Sequence of chain 23.E:
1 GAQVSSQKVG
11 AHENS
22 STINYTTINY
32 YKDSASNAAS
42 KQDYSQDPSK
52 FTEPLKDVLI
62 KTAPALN

This small molecule binds to this protein.
Small molecule (SMILES): CC[C@H](C)[C@H](N)C(=O)N[C@@H](CO)C(=O)N[C@@H](CCC(=O)O)C(=O)N[C@H](C=O)C(C)C

Binding-site contacts:
Ligand atom CG1 contacts residue GLN3 of chain 23.E at 3.0 Å.
Ligand atom C contacts residue VAL4 of chain 23.E at 4.5 Å (hydrophobic).
Ligand atom CG2 contacts residue VAL4 of chain 23.E at 3.4 Å (hydrophobic).
Ligand atom OE1 contacts residue VAL4 of chain 23.E at 3.3 Å (h-bond).
Ligand atom C contacts residue VAL4 of chain 23.E at 4.4 Å (hydrophobic).
Ligand atom N contacts residue ALA2 of chain 23.E at 4.3 Å.
Ligand atom CG2 contacts residue SER5 of chain 23.E at 3.2 Å.
Ligand atom CB contacts residue ALA2 of chain 23.E at 3.5 Å (hydrophobic).
Ligand atom CA contacts residue ALA2 of chain 23.E at 3.8 Å (hydrophobic).
Ligand atom CA contacts residue VAL4 of chain 23.E at 4.0 Å (hydrophobic).
Ligand atom N contacts residue VAL4 of chain 23.E at 4.1 Å.
Ligand atom C contacts residue ALA2 of chain 23.E at 4.2 Å (hydrophobic).
Ligand atom C contacts residue VAL4 of chain 23.E at 3.5 Å (hydrophobic).
Ligand atom CB contacts residue GLN3 of chain 23.E at 3.6 Å.
Ligand atom CA contacts residue VAL4 of chain 23.E at 3.5 Å (hydrophobic).
Ligand atom N contacts residue GLN3 of chain 23.E at 4.5 Å.
Ligand atom OG contacts residue GLN3 of chain 23.E at 3.3 Å (h-bond).
Ligand atom O contacts residue VAL4 of chain 23.E at 4.2 Å.
Ligand atom OE2 contacts residue VAL4 of chain 23.E at 3.6 Å.
Ligand atom CB contacts residue ALA2 of chain 23.E at 4.0 Å (hydrophobic).
Ligand atom CD contacts residue VAL4 of chain 23.E at 3.8 Å (hydrophobic).
Ligand atom N contacts residue ALA2 of chain 23.E at 2.8 Å (h-bond).
Ligand atom CG2 contacts residue GLN3 of chain 23.E at 3.9 Å.
Ligand atom CA contacts residue GLN3 of chain 23.E at 4.3 Å.
Ligand atom CB contacts residue VAL4 of chain 23.E at 4.0 Å (hydrophobic).
Ligand atom CB contacts residue VAL4 of chain 23.E at 4.2 Å (hydrophobic).
Ligand atom CA contacts residue ALA2 of chain 23.E at 3.4 Å (hydrophobic).
Ligand atom CG2 contacts residue ALA2 of chain 23.E at 4.3 Å (hydrophobic).
Ligand atom CB contacts residue GLN3 of chain 23.E at 4.1 Å.
Ligand atom O contacts residue GLN3 of chain 23.E at 3.0 Å (h-bond).
Ligand atom C contacts residue ALA2 of chain 23.E at 3.6 Å (hydrophobic).
Ligand atom O contacts residue VAL4 of chain 23.E at 4.4 Å.
Ligand atom C contacts residue GLN3 of chain 23.E at 3.8 Å.
Ligand atom N contacts residue VAL4 of chain 23.E at 3.0 Å (h-bond).